Sequence of chain 1.E:
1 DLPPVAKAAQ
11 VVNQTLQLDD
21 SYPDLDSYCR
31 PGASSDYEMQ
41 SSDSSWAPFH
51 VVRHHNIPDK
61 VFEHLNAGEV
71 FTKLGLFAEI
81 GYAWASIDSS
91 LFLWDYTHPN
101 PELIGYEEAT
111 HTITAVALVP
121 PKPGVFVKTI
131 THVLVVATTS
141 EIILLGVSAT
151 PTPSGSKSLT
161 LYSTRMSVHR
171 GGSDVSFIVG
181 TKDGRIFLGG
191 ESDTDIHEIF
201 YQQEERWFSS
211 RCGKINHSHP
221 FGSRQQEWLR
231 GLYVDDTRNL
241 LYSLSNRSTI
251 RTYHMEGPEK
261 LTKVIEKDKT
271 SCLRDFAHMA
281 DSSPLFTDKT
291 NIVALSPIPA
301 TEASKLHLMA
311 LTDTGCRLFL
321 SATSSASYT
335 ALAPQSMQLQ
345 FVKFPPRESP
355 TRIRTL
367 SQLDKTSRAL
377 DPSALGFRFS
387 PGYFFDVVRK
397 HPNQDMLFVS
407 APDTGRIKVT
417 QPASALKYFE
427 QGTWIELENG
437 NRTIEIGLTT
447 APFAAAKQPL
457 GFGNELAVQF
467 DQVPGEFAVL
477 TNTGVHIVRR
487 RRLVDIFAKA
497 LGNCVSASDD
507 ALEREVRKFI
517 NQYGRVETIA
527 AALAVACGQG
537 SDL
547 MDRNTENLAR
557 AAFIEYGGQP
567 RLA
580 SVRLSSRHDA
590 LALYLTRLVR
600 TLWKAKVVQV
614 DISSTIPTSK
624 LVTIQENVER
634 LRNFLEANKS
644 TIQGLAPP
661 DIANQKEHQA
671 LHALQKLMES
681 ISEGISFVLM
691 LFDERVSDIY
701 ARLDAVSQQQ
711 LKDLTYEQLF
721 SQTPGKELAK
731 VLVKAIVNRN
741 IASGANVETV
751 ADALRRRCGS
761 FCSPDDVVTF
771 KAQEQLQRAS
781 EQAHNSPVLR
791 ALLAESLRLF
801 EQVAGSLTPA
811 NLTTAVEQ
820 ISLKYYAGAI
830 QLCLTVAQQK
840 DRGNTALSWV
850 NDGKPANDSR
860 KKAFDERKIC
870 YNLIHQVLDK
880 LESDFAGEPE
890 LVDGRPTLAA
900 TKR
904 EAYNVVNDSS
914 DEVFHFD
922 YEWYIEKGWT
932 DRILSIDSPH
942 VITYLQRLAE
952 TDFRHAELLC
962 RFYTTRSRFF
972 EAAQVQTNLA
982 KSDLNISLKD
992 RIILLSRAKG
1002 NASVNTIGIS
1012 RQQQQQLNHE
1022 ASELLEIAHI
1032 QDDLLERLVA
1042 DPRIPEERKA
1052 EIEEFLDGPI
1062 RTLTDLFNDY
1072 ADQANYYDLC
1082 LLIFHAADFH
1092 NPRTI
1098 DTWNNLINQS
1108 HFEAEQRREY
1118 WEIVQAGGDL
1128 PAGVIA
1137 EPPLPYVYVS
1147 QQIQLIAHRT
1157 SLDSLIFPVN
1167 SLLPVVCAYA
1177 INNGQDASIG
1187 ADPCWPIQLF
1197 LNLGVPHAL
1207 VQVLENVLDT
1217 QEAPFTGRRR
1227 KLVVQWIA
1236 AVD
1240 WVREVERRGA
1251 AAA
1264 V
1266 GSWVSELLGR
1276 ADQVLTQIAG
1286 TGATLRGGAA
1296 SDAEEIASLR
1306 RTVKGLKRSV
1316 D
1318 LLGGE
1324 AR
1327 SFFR

Sequence of chain 1.K:
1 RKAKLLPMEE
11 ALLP

Sequence of chain 1.B:
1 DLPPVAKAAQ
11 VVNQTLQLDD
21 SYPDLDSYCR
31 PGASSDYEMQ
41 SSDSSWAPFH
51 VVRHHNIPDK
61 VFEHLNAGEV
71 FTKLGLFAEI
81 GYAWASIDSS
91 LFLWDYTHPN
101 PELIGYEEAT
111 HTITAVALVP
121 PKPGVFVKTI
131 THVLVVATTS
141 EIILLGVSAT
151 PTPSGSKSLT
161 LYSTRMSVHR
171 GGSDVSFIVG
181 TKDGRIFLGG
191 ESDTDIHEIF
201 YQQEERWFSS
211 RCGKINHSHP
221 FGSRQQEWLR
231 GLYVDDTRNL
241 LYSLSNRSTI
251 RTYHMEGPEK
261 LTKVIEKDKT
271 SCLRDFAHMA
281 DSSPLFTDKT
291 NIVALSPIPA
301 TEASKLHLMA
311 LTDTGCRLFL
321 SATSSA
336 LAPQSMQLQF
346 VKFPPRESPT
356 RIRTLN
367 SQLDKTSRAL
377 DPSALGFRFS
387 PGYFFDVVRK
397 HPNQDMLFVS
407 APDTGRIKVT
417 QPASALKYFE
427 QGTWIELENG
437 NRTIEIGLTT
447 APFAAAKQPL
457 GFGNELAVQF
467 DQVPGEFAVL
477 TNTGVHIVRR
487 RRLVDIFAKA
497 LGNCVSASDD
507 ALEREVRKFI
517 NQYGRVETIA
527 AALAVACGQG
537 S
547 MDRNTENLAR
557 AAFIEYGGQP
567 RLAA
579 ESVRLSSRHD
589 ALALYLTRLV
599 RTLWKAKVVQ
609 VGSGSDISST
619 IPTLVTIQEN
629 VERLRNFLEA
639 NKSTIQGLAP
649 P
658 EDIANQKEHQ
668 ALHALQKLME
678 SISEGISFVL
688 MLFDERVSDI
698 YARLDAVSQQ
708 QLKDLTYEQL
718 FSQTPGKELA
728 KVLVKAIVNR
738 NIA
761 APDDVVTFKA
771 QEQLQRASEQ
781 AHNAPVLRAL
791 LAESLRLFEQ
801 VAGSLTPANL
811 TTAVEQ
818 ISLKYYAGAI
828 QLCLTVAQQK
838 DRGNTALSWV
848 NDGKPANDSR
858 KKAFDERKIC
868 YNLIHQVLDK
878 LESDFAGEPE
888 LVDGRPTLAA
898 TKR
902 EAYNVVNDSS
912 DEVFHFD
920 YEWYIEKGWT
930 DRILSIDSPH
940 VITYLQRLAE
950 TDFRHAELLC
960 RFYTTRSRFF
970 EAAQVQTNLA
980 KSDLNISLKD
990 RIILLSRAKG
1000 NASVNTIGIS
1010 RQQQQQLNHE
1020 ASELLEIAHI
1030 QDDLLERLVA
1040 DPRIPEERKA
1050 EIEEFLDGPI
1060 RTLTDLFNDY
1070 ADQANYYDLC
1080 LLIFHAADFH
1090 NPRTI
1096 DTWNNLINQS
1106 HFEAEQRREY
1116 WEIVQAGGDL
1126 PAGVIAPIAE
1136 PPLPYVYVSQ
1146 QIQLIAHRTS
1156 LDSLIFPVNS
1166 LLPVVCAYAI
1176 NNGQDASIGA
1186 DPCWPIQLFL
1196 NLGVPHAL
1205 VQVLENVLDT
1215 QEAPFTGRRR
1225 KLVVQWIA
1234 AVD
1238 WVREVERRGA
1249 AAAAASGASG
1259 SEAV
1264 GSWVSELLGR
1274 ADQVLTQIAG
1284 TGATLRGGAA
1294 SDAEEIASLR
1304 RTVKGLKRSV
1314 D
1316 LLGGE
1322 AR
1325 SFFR

Binding-site contacts:
Ligand atom CB contacts residue ILE113 of chain 1.E at 1.4 Å (hydrophobic).
Ligand atom CG contacts residue SER90 of chain 1.E at 1.1 Å.
Ligand atom CZ contacts residue ILE104 of chain 1.E at 1.3 Å (hydrophobic).
Ligand atom CG contacts residue THR1061 of chain 1.B at 1.1 Å.
Ligand atom CD2 contacts residue PHE92 of chain 1.E at 0.7 Å (hydrophobic).
Ligand atom CE1 contacts residue SER90 of chain 1.E at 1.0 Å.
Ligand atom CG contacts residue LEU159 of chain 1.E at 0.2 Å (hydrophobic).
Ligand atom C contacts residue THR1063 of chain 1.B at 1.4 Å.
Ligand atom OG1 contacts residue TRP84 of chain 1.E at 1.1 Å.
Ligand atom CA contacts residue LEU93 of chain 1.E at 0.2 Å (hydrophobic).
Ligand atom CZ contacts residue SER90 of chain 1.E at 0.9 Å.
Ligand atom O contacts residue ILE87 of chain 1.E at 1.4 Å (h-bond).
Ligand atom N contacts residue LEU93 of chain 1.E at 1.4 Å.
Ligand atom N contacts residue PRO99 of chain 1.E at 1.3 Å.
Ligand atom C contacts residue LEU91 of chain 1.E at 1.1 Å (hydrophobic).
Ligand atom CE contacts residue LYS4 of chain 1.K at 1.3 Å.
Ligand atom CA contacts residue LEU159 of chain 1.E at 0.6 Å (hydrophobic).
Ligand atom ND2 contacts residue LEU159 of chain 1.E at 1.3 Å.
Ligand atom C contacts residue LEU93 of chain 1.E at 1.4 Å (hydrophobic).
Ligand atom O contacts residue SER86 of chain 1.E at 1.1 Å (h-bond).
Ligand atom N contacts residue LYS73 of chain 1.E at 1.0 Å.
Ligand atom CB contacts residue TRP84 of chain 1.E at 0.6 Å (hydrophobic).
Ligand atom CE2 contacts residue SER90 of chain 1.E at 1.4 Å.
Ligand atom OD1 contacts residue ILE113 of chain 1.E at 1.4 Å.
Ligand atom O contacts residue LYS73 of chain 1.E at 1.4 Å.
Ligand atom CD contacts residue LYS73 of chain 1.E at 1.1 Å.
Ligand atom CG contacts residue PHE71 of chain 1.E at 1.1 Å (hydrophobic).
Ligand atom O contacts residue LEU161 of chain 1.E at 0.5 Å.
Ligand atom OD1 contacts residue THR160 of chain 1.E at 1.4 Å (h-bond).
Ligand atom OD1 contacts residue LEU159 of chain 1.E at 1.1 Å.
Ligand atom CA contacts residue LEU91 of chain 1.E at 0.9 Å (hydrophobic).
Ligand atom CD2 contacts residue SER90 of chain 1.E at 0.8 Å.
Ligand atom C contacts residue LEU159 of chain 1.E at 1.3 Å (hydrophobic).
Ligand atom CB contacts residue THR1061 of chain 1.B at 1.0 Å.
Ligand atom O contacts residue LEU159 of chain 1.E at 1.4 Å.
Ligand atom NE contacts residue ILE104 of chain 1.E at 1.1 Å.
Ligand atom CG contacts residue THR160 of chain 1.E at 1.1 Å.
Ligand atom N contacts residue LEU91 of chain 1.E at 1.4 Å.
Ligand atom N contacts residue SER90 of chain 1.E at 1.2 Å (h-bond).
Ligand atom C contacts residue LYS73 of chain 1.E at 0.9 Å.

This small molecule binds to this protein.
Small molecule (SMILES): CC[C@H](C)[C@H](NC(=O)[C@@H](NC(=O)[C@H](CC(C)C)NC(=O)[C@H](CCCCN)NC(=O)[C@H](CCCCN)NC(=O)[C@@H](N)CC1=NC=NC1)C(C)C)C(=O)N[C@@H](CC(N)=O)C(=O)N[C@@H](CCCCN)C(=O)N[C@@H](CC(=O)O)C(=O)N[C@@H](CCSC)C(=O)N[C@@H](CCCN=C(N)N)C(=O)N[C@H](C(=O)N[C@@H](CC(=O)O)C(=O)N[C@@H](CC(C)C)C(=O)N[C@@H](Cc1ccccc1)C(=O)N[C@@H](CO)C(=O)N1CCC[C@H]1C(=O)N1CCC[C@H]1C(=O)N[C@H](C=O)CC(N)=O)[C@@H](C)O